This small molecule binds to this protein.
Small molecule (SMILES): CCCCCCCCCCO[C@@H]1O[C@H](CO)[C@@H](O[C@H]2O[C@H](CO)[C@@H](O)[C@H](O)[C@H]2O)[C@H](O)[C@H]1O

Binding-site contacts:
Ligand atom O7 contacts residue PHE95 of chain 1.D at 3.8 Å.
Ligand atom C4 contacts residue PHE95 of chain 1.D at 3.9 Å (hydrophobic).
Ligand atom C11 contacts residue PRO92 of chain 1.D at 3.7 Å (hydrophobic).
Ligand atom O61 contacts residue PRO92 of chain 1.D at 3.9 Å.
Ligand atom C6 contacts residue PHE95 of chain 1.D at 3.8 Å (hydrophobic).
Ligand atom O4 contacts residue GLU99 of chain 1.D at 2.8 Å (salt-bridge).
Ligand atom C2 contacts residue PHE95 of chain 1.D at 3.9 Å (hydrophobic).
Ligand atom O3 contacts residue PHE95 of chain 1.D at 4.3 Å.
Ligand atom O4 contacts residue PHE95 of chain 1.D at 4.2 Å.
Ligand atom O3 contacts residue GLU99 of chain 1.D at 3.1 Å (salt-bridge).
Ligand atom C7 contacts residue GLU99 of chain 1.D at 3.6 Å.
Ligand atom O2 contacts residue ASN96 of chain 1.D at 3.8 Å.
Ligand atom O49 contacts residue PHE95 of chain 1.D at 4.2 Å.
Ligand atom C1 contacts residue PHE95 of chain 1.D at 4.4 Å (hydrophobic).
Ligand atom C3 contacts residue PHE95 of chain 1.D at 4.3 Å (hydrophobic).
Ligand atom O4 contacts residue ASN96 of chain 1.D at 4.1 Å.
Ligand atom C7 contacts residue ASN96 of chain 1.D at 4.4 Å.
Ligand atom C57 contacts residue PRO92 of chain 1.D at 3.8 Å (hydrophobic).
Ligand atom C7 contacts residue PHE95 of chain 1.D at 3.8 Å (hydrophobic).
Ligand atom C5 contacts residue GLU99 of chain 1.D at 3.9 Å.
Ligand atom O5 contacts residue PHE95 of chain 1.D at 4.2 Å.
Ligand atom O2 contacts residue PRO92 of chain 1.D at 3.2 Å (h-bond).
Ligand atom C9 contacts residue PRO92 of chain 1.D at 4.2 Å (hydrophobic).
Ligand atom O2 contacts residue PHE95 of chain 1.D at 4.4 Å.
Ligand atom C8 contacts residue PRO92 of chain 1.D at 4.3 Å (hydrophobic).

Sequence of chain 1.D:
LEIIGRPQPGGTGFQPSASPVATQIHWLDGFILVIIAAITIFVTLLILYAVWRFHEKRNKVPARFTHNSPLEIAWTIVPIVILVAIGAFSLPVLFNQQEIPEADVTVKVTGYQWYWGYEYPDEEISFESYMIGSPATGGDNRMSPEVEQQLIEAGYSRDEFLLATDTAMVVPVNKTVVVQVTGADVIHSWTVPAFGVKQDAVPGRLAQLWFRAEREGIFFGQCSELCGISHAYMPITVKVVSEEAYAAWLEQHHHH